Sequence of chain 1.W:
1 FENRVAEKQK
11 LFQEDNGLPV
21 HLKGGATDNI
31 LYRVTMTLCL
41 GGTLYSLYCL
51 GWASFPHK

Sequence of chain 1.N:
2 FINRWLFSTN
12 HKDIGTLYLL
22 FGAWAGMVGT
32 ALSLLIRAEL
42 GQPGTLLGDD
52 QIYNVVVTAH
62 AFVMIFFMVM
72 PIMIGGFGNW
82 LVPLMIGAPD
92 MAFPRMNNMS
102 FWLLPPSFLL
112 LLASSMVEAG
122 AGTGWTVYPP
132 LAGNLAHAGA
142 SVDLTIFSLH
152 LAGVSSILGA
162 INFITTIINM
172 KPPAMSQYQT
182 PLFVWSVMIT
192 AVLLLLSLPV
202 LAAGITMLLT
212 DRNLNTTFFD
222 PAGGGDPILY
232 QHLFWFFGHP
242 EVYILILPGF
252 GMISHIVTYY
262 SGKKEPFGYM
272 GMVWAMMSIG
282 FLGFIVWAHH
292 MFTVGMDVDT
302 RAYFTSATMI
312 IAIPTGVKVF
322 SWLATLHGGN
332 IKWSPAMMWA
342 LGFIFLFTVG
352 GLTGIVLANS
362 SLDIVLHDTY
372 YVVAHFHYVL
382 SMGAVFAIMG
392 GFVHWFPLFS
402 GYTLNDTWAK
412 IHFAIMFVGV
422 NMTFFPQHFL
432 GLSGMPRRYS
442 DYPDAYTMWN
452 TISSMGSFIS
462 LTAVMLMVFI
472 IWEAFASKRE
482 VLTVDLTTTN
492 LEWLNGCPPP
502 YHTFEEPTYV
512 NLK

Binding-site contacts:
Ligand atom C19 contacts residue MET33 of chain 1.P at 2.9 Å (hydrophobic).
Ligand atom C9 contacts residue DMU1 of chain 1.ZD at 3.3 Å.
Ligand atom O49 contacts residue CYS49 of chain 1.W at 3.4 Å (h-bond).
Ligand atom C57 contacts residue TRP52 of chain 1.W at 3.6 Å (hydrophobic).
Ligand atom C9 contacts residue TRP52 of chain 1.W at 4.0 Å (hydrophobic).
Ligand atom O5 contacts residue TRP52 of chain 1.W at 3.8 Å.
Ligand atom C25 contacts residue PHE37 of chain 1.P at 3.6 Å (hydrophobic).
Ligand atom O61 contacts residue DMU1 of chain 1.ZD at 3.8 Å.
Ligand atom C18 contacts residue PHE37 of chain 1.P at 3.4 Å (hydrophobic).
Ligand atom O49 contacts residue TYR48 of chain 1.W at 3.5 Å.
Ligand atom C57 contacts residue PHE37 of chain 1.P at 3.7 Å (hydrophobic).
Ligand atom C22 contacts residue CYS49 of chain 1.W at 3.9 Å (hydrophobic).
Ligand atom O16 contacts residue CYS49 of chain 1.W at 3.5 Å.
Ligand atom O3 contacts residue DMU1 of chain 1.ZD at 3.0 Å.
Ligand atom O16 contacts residue TRP52 of chain 1.W at 4.0 Å.
Ligand atom C6 contacts residue TRP52 of chain 1.W at 3.6 Å (hydrophobic).
Ligand atom C37 contacts residue SER29 of chain 1.P at 3.7 Å.
Ligand atom C22 contacts residue MET33 of chain 1.P at 4.0 Å (hydrophobic).
Ligand atom O5 contacts residue PHE37 of chain 1.P at 3.8 Å.
Ligand atom O7 contacts residue TRP52 of chain 1.W at 3.8 Å.
Ligand atom C8 contacts residue DMU1 of chain 1.ZD at 3.8 Å.
Ligand atom C43 contacts residue SER46 of chain 1.W at 4.1 Å.
Ligand atom C18 contacts residue MET33 of chain 1.P at 3.8 Å (hydrophobic).
Ligand atom O1 contacts residue DMU1 of chain 1.ZD at 2.6 Å (h-bond).
Ligand atom C11 contacts residue DMU1 of chain 1.ZD at 3.2 Å.
Ligand atom O49 contacts residue TYR45 of chain 1.W at 4.0 Å.
Ligand atom O61 contacts residue PHE37 of chain 1.P at 2.8 Å (h-bond).
Ligand atom C19 contacts residue CYS49 of chain 1.W at 4.0 Å (hydrophobic).
Ligand atom O6 contacts residue TRP52 of chain 1.W at 3.4 Å.
Ligand atom C40 contacts residue ALA114 of chain 1.N at 4.0 Å (hydrophobic).
Ligand atom C25 contacts residue MET33 of chain 1.P at 4.0 Å (hydrophobic).
Ligand atom C28 contacts residue THR32 of chain 1.P at 4.0 Å.
Ligand atom C10 contacts residue DMU1 of chain 1.ZD at 3.6 Å.
Ligand atom C19 contacts residue PHE37 of chain 1.P at 3.7 Å (hydrophobic).
Ligand atom C37 contacts residue SER46 of chain 1.W at 3.5 Å.
Ligand atom C5 contacts residue DMU1 of chain 1.ZD at 3.5 Å.
Ligand atom C43 contacts residue LEU110 of chain 1.N at 3.4 Å (hydrophobic).
Ligand atom C34 contacts residue LEU145 of chain 1.N at 4.0 Å (hydrophobic).
Ligand atom C22 contacts residue PHE37 of chain 1.P at 3.5 Å (hydrophobic).
Ligand atom C4 contacts residue TRP52 of chain 1.W at 3.6 Å (hydrophobic).

A small-molecule ligand and the protein it binds are described below.
Small molecule (SMILES): CCCCCCCCCCO[C@@H]1O[C@H](CO)[C@@H](O[C@H]2O[C@H](CO)[C@@H](O)[C@H](O)[C@H]2O)[C@H](O)[C@H]1O

Sequence of chain 1.P:
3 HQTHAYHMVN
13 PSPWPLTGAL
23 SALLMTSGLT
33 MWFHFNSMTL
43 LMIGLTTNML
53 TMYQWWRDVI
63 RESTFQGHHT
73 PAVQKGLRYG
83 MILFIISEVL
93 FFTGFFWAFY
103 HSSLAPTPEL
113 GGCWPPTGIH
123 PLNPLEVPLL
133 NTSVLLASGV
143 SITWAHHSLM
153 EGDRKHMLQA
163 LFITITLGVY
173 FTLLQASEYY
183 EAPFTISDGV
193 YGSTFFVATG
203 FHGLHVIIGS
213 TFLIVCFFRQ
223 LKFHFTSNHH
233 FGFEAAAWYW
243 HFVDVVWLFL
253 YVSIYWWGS